Sequence of chain 2.B:
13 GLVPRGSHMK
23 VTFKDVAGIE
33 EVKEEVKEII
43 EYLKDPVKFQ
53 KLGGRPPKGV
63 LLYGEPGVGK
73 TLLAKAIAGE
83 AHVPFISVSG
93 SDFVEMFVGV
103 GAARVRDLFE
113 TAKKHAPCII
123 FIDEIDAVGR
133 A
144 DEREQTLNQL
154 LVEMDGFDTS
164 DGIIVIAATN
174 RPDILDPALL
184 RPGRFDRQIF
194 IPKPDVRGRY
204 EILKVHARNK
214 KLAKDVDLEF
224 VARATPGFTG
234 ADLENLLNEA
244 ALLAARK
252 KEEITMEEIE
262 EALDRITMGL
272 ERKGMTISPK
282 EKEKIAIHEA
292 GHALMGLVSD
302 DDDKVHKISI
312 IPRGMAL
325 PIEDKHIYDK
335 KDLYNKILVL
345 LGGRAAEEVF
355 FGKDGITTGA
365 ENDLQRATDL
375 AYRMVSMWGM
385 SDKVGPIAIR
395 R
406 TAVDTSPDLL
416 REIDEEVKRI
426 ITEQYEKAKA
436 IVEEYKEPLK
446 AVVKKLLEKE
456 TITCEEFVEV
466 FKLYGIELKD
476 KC

Binding-site contacts:
Ligand atom CB contacts residue HIS293 of chain 2.B at 3.4 Å.
Ligand atom C contacts residue ARG370 of chain 2.B at 3.9 Å.
Ligand atom CA contacts residue LEU344 of chain 2.B at 4.4 Å (hydrophobic).
Ligand atom CA contacts residue ALA1 of chain 2.J at 2.4 Å (hydrophobic).
Ligand atom N contacts residue ALA1 of chain 2.J at 3.7 Å.
Ligand atom CB contacts residue ASP367 of chain 2.B at 3.7 Å.
Ligand atom C contacts residue ASP367 of chain 2.B at 4.5 Å.
Ligand atom CB contacts residue VAL343 of chain 2.B at 4.0 Å (hydrophobic).
Ligand atom O contacts residue HIS293 of chain 2.B at 4.3 Å.
Ligand atom CA contacts residue ARG370 of chain 2.B at 3.8 Å.
Ligand atom N contacts residue VAL343 of chain 2.B at 4.5 Å.
Ligand atom C contacts residue HIS293 of chain 2.B at 4.0 Å.
Ligand atom C contacts residue ZN1 of chain 2.H at 4.5 Å.
Ligand atom CB contacts residue ARG370 of chain 2.B at 4.3 Å.
Ligand atom O contacts residue ALA1 of chain 2.J at 2.3 Å (h-bond).
Ligand atom CB contacts residue ALA1 of chain 2.J at 3.0 Å (hydrophobic).
Ligand atom C contacts residue ALA1 of chain 2.J at 1.3 Å (hydrophobic).
Ligand atom CB contacts residue LEU344 of chain 2.B at 3.7 Å (hydrophobic).

The small molecule below binds the protein below.
Small molecule (SMILES): C[C@H](N)C(=O)O